A small-molecule ligand and the protein it binds are described below.
Small molecule (SMILES): CC(=O)N[C@@H]1[C@@H](O)[C@H](O)[C@@H](CO)O[C@H]1O

Binding-site contacts:
Ligand atom C5 contacts residue ASN282 of chain 1.A at 3.7 Å.
Ligand atom C4 contacts residue ASN282 of chain 1.A at 4.2 Å.
Ligand atom C2 contacts residue ASN282 of chain 1.A at 2.5 Å.
Ligand atom C8 contacts residue ASN280 of chain 1.A at 3.5 Å.
Ligand atom N2 contacts residue ASN282 of chain 1.A at 2.9 Å (h-bond).
Ligand atom N2 contacts residue GLU281 of chain 1.A at 3.8 Å.
Ligand atom C3 contacts residue ASN282 of chain 1.A at 3.8 Å.
Ligand atom C8 contacts residue GLU281 of chain 1.A at 3.4 Å.
Ligand atom C1 contacts residue ASN282 of chain 1.A at 1.4 Å.
Ligand atom O7 contacts residue ASN280 of chain 1.A at 3.2 Å (h-bond).
Ligand atom C7 contacts residue ASN280 of chain 1.A at 3.6 Å.
Ligand atom O7 contacts residue ASN282 of chain 1.A at 3.0 Å (h-bond).
Ligand atom C7 contacts residue GLU281 of chain 1.A at 4.1 Å.
Ligand atom C8 contacts residue ASN282 of chain 1.A at 4.3 Å.
Ligand atom C7 contacts residue ASN282 of chain 1.A at 3.1 Å.
Ligand atom O5 contacts residue ASN282 of chain 1.A at 2.4 Å (h-bond).

Sequence of chain 1.A:
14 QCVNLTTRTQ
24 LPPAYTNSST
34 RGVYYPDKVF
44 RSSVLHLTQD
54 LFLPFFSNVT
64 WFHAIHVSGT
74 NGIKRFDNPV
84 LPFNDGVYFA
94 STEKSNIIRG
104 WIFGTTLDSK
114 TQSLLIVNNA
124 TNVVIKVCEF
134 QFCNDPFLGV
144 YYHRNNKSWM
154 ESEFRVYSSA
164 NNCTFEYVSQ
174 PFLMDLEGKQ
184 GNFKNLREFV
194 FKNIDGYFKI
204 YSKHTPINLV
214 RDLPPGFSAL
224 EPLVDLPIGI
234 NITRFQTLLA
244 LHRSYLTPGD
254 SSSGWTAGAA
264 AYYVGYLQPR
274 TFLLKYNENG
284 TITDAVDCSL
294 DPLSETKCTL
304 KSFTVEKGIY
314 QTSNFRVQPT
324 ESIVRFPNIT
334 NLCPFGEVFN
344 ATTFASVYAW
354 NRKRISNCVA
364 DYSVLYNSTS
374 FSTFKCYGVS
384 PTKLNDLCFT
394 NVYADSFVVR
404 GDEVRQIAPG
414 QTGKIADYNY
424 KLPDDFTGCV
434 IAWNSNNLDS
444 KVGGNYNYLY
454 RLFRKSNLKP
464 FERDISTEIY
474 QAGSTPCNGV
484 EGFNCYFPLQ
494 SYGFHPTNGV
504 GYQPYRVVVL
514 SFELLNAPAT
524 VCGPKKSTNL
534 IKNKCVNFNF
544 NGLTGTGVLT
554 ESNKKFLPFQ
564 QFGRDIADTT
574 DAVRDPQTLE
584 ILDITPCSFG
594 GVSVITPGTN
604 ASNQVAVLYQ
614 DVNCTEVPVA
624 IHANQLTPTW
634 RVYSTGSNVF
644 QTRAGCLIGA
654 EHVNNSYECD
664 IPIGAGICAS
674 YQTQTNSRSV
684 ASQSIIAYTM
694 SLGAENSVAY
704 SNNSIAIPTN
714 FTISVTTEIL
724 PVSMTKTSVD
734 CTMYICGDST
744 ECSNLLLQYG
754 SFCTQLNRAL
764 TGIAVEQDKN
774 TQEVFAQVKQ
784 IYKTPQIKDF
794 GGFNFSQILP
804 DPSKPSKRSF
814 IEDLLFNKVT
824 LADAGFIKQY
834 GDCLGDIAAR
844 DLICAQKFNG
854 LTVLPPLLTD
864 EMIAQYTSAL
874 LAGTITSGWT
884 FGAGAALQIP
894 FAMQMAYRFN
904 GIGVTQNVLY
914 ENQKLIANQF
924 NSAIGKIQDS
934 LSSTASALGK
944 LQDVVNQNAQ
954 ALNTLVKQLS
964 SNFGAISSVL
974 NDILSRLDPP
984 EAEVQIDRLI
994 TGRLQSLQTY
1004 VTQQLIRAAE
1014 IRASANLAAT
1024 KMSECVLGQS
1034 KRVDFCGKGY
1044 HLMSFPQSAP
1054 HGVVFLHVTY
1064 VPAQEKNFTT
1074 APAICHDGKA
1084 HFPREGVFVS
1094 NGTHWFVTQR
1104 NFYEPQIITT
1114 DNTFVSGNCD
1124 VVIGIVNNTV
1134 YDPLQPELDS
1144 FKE